Sequence of chain 1.T:
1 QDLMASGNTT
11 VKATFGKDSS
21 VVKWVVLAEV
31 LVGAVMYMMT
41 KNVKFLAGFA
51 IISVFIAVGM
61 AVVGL

Sequence of chain 1.E:
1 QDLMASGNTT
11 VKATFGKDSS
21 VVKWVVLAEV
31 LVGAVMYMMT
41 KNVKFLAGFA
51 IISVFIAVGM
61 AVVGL

Sequence of chain 1.S:
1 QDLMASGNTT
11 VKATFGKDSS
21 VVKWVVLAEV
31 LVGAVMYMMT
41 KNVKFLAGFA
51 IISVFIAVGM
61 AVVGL

This small molecule binds to this protein.
Small molecule (SMILES): CCOP(=O)(O)OC[C@H](O)CO

Binding-site contacts:
Ligand atom O5 contacts residue MET38 of chain 1.T at 3.7 Å.
Ligand atom C4 contacts residue MET39 of chain 1.T at 3.8 Å (hydrophobic).
Ligand atom O3 contacts residue VAL32 of chain 1.S at 3.3 Å.
Ligand atom C1 contacts residue LYS44 of chain 1.E at 3.8 Å.
Ligand atom C1 contacts residue MET38 of chain 1.T at 4.2 Å (hydrophobic).
Ligand atom O3 contacts residue MET38 of chain 1.T at 3.0 Å (h-bond).
Ligand atom P1 contacts residue VAL32 of chain 1.S at 4.3 Å.
Ligand atom O6 contacts residue MET39 of chain 1.T at 4.5 Å.
Ligand atom C2 contacts residue MET39 of chain 1.T at 4.0 Å (hydrophobic).
Ligand atom O2 contacts residue VAL43 of chain 1.E at 4.5 Å.
Ligand atom C1 contacts residue MET39 of chain 1.T at 3.7 Å (hydrophobic).
Ligand atom O1 contacts residue VAL43 of chain 1.E at 4.2 Å.
Ligand atom O1 contacts residue MET38 of chain 1.T at 4.4 Å.
Ligand atom O5 contacts residue MET39 of chain 1.T at 2.5 Å (h-bond).
Ligand atom O1 contacts residue LYS44 of chain 1.E at 3.9 Å.
Ligand atom C2 contacts residue LYS44 of chain 1.E at 3.9 Å.
Ligand atom P1 contacts residue MET38 of chain 1.T at 3.7 Å.
Ligand atom C3 contacts residue MET38 of chain 1.T at 4.4 Å (hydrophobic).
Ligand atom O5 contacts residue THR40 of chain 1.T at 4.4 Å.
Ligand atom O4 contacts residue MET38 of chain 1.T at 3.2 Å (h-bond).
Ligand atom C2 contacts residue MET38 of chain 1.T at 4.1 Å (hydrophobic).